This small molecule binds to this protein.
Small molecule (SMILES): CC(=O)N[C@H]1[C@H](O[C@H]2[C@H](O)[C@@H](NC(C)=O)CO[C@@H]2CO)O[C@H](CO)[C@@H](O[C@@H]2O[C@H](CO)[C@@H](O)[C@H](O[C@H]3O[C@H](CO)[C@@H](O)[C@H](O)[C@@H]3O)[C@@H]2O)[C@@H]1O

Sequence of chain 1.C:
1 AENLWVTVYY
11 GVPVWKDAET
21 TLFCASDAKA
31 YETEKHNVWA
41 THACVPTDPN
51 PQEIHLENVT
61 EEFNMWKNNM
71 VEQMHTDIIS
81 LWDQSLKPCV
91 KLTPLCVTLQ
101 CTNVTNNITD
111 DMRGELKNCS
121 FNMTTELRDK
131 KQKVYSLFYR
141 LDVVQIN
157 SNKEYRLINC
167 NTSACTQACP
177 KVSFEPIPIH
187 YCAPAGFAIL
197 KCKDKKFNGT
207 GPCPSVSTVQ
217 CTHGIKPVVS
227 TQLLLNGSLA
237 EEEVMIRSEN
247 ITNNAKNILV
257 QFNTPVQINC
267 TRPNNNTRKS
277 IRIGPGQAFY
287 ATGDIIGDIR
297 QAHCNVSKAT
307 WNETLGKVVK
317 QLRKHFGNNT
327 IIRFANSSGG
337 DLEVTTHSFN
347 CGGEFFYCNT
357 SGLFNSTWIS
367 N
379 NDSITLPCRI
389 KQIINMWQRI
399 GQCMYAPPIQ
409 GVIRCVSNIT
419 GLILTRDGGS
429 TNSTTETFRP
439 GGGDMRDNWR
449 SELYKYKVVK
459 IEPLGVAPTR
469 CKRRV

Binding-site contacts:
Ligand atom C2 contacts residue SER357 of chain 1.C at 4.4 Å.
Ligand atom N2 contacts residue NAG1 of chain 1.GA at 3.1 Å (h-bond).
Ligand atom O6 contacts residue ASN355 of chain 1.C at 4.3 Å.
Ligand atom C5 contacts residue NAG2 of chain 1.GA at 4.4 Å.
Ligand atom O4 contacts residue NAG1 of chain 1.GA at 3.5 Å (h-bond).
Ligand atom C2 contacts residue ASN355 of chain 1.C at 2.5 Å.
Ligand atom C3 contacts residue ASN355 of chain 1.C at 3.8 Å.
Ligand atom C8 contacts residue NAG1 of chain 1.GA at 3.4 Å.
Ligand atom C1 contacts residue SER357 of chain 1.C at 3.4 Å.
Ligand atom C8 contacts residue NAG2 of chain 1.GA at 4.1 Å.
Ligand atom C5 contacts residue NAG1 of chain 1.RB at 4.2 Å.
Ligand atom C5 contacts residue ASN355 of chain 1.C at 3.6 Å.
Ligand atom C4 contacts residue ASN355 of chain 1.C at 4.2 Å.
Ligand atom C4 contacts residue NAG2 of chain 1.GA at 4.2 Å.
Ligand atom O4 contacts residue NAG2 of chain 1.GA at 4.5 Å.
Ligand atom C4 contacts residue NAG1 of chain 1.GA at 4.5 Å.
Ligand atom O3 contacts residue NAG2 of chain 1.GA at 3.4 Å (h-bond).
Ligand atom C5 contacts residue SER357 of chain 1.C at 4.1 Å.
Ligand atom C1 contacts residue ASN355 of chain 1.C at 1.4 Å.
Ligand atom C6 contacts residue NAG2 of chain 1.GA at 3.3 Å.
Ligand atom O6 contacts residue BMA3 of chain 1.GA at 4.4 Å.
Ligand atom N2 contacts residue ASN355 of chain 1.C at 3.0 Å (h-bond).
Ligand atom O7 contacts residue NAG2 of chain 1.GA at 3.8 Å.
Ligand atom O3 contacts residue NAG1 of chain 1.GA at 4.4 Å.
Ligand atom C1 contacts residue NAG1 of chain 1.GA at 4.2 Å.
Ligand atom O7 contacts residue NAG1 of chain 1.RB at 4.2 Å.
Ligand atom C8 contacts residue NAG1 of chain 1.RB at 3.3 Å.
Ligand atom C7 contacts residue NAG2 of chain 1.GA at 3.9 Å.
Ligand atom O5 contacts residue SER357 of chain 1.C at 3.9 Å.
Ligand atom C7 contacts residue NAG1 of chain 1.RB at 4.0 Å.
Ligand atom C6 contacts residue NAG1 of chain 1.RB at 3.6 Å.
Ligand atom O6 contacts residue NAG1 of chain 1.RB at 3.9 Å.
Ligand atom C7 contacts residue ASN355 of chain 1.C at 4.0 Å.
Ligand atom C2 contacts residue NAG1 of chain 1.GA at 3.8 Å.
Ligand atom O5 contacts residue NAG2 of chain 1.GA at 4.3 Å.
Ligand atom O5 contacts residue ASN355 of chain 1.C at 2.3 Å (h-bond).
Ligand atom O7 contacts residue NAG1 of chain 1.GA at 3.1 Å (h-bond).
Ligand atom O6 contacts residue NAG2 of chain 1.GA at 3.3 Å (h-bond).
Ligand atom C7 contacts residue NAG1 of chain 1.GA at 3.7 Å.
Ligand atom C6 contacts residue BMA3 of chain 1.GA at 4.1 Å.